The small molecule below binds the protein below.
Small molecule (SMILES): CC(=O)N[C@@H]1[C@@H](O)[C@H](O)[C@@H](CO)O[C@H]1O

Sequence of chain 49.A:
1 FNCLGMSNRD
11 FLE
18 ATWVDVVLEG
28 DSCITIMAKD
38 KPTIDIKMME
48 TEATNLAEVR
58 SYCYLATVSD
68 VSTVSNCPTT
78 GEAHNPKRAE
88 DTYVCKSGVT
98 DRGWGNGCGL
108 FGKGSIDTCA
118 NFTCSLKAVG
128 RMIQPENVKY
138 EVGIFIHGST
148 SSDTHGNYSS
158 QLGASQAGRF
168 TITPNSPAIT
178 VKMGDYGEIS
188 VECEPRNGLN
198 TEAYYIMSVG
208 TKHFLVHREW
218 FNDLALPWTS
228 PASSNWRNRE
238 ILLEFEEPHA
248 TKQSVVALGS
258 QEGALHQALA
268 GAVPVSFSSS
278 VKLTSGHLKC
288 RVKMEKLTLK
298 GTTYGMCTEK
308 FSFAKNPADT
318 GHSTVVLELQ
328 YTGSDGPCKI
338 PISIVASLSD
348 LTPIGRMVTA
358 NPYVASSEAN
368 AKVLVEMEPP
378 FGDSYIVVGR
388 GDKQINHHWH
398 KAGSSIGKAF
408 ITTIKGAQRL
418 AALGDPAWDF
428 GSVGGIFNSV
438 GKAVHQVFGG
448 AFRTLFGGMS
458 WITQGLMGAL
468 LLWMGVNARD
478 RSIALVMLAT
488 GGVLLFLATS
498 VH

Binding-site contacts:
Ligand atom N2 contacts residue ASP67 of chain 49.A at 4.5 Å.
Ligand atom O7 contacts residue TYR90 of chain 49.A at 3.8 Å.
Ligand atom O6 contacts residue PHE119 of chain 49.A at 3.0 Å (h-bond).
Ligand atom N2 contacts residue TYR90 of chain 49.A at 4.2 Å.
Ligand atom C6 contacts residue PHE119 of chain 49.A at 4.2 Å (hydrophobic).
Ligand atom O5 contacts residue THR89 of chain 49.A at 4.5 Å.
Ligand atom C5 contacts residue THR120 of chain 49.A at 4.0 Å.
Ligand atom C7 contacts residue TYR90 of chain 49.A at 4.2 Å (hydrophobic).
Ligand atom C7 contacts residue ASP67 of chain 49.A at 3.3 Å.
Ligand atom C6 contacts residue THR120 of chain 49.A at 3.4 Å.
Ligand atom C5 contacts residue THR89 of chain 49.A at 4.5 Å.
Ligand atom C8 contacts residue SER66 of chain 49.A at 3.3 Å.
Ligand atom C8 contacts residue ASN118 of chain 49.A at 3.6 Å.
Ligand atom O5 contacts residue THR120 of chain 49.A at 3.2 Å (h-bond).
Ligand atom O5 contacts residue ASN118 of chain 49.A at 2.4 Å (h-bond).
Ligand atom O7 contacts residue ASP67 of chain 49.A at 2.8 Å (salt-bridge).
Ligand atom C1 contacts residue THR89 of chain 49.A at 4.2 Å.
Ligand atom C7 contacts residue ASN118 of chain 49.A at 3.4 Å.
Ligand atom O6 contacts residue THR89 of chain 49.A at 4.0 Å.
Ligand atom O6 contacts residue THR120 of chain 49.A at 3.1 Å (h-bond).
Ligand atom O5 contacts residue PHE119 of chain 49.A at 4.1 Å.
Ligand atom C8 contacts residue ASP67 of chain 49.A at 3.3 Å.
Ligand atom C1 contacts residue THR120 of chain 49.A at 4.4 Å.
Ligand atom C4 contacts residue ASN118 of chain 49.A at 4.2 Å.
Ligand atom C3 contacts residue ASN118 of chain 49.A at 3.8 Å.
Ligand atom N2 contacts residue ASN118 of chain 49.A at 2.9 Å (h-bond).
Ligand atom C1 contacts residue ASN118 of chain 49.A at 1.4 Å.
Ligand atom C2 contacts residue ASN118 of chain 49.A at 2.4 Å.
Ligand atom C5 contacts residue ASN118 of chain 49.A at 3.6 Å.
Ligand atom O7 contacts residue ASN118 of chain 49.A at 4.3 Å.